This protein binds this small molecule.
Small molecule (SMILES): CC(=O)N[C@@H]1[C@@H](O[C@@H]2O[C@H](CO)[C@H](O)[C@H](O[C@]3(C(=O)O)C[C@H](O)[C@@H](NC(C)=O)[C@H]([C@H](O)[C@H](O)CO)O3)[C@H]2O)[C@H](O)[C@@H](CO[C@]2(C(=O)O)C[C@H](O)[C@@H](NC(C)=O)[C@H]([C@H](O)[C@H](O)CO)O2)O[C@H]1O

Binding-site contacts:
Ligand atom C1 contacts residue ARG77 of chain 10.C at 3.4 Å.
Ligand atom O6 contacts residue ASN93 of chain 10.C at 4.3 Å.
Ligand atom O4 contacts residue TYR72 of chain 10.C at 4.0 Å.
Ligand atom C1 contacts residue GLY78 of chain 10.C at 4.0 Å.
Ligand atom O1A contacts residue TYR72 of chain 10.C at 4.0 Å.
Ligand atom C4 contacts residue GLY78 of chain 10.C at 3.5 Å.
Ligand atom O4 contacts residue THR291 of chain 10.C at 3.9 Å.
Ligand atom C6 contacts residue ASN93 of chain 10.C at 3.9 Å.
Ligand atom C3 contacts residue HIS298 of chain 10.C at 4.0 Å.
Ligand atom C3 contacts residue GLY78 of chain 10.C at 3.8 Å.
Ligand atom C3 contacts residue ARG77 of chain 10.C at 4.3 Å.
Ligand atom O8 contacts residue TYR72 of chain 10.C at 4.0 Å.
Ligand atom O4 contacts residue ASN80 of chain 10.C at 4.4 Å.
Ligand atom O1B contacts residue TYR72 of chain 10.C at 4.2 Å.
Ligand atom O1A contacts residue GLY78 of chain 10.C at 3.1 Å (h-bond).
Ligand atom O1A contacts residue ARG77 of chain 10.C at 2.9 Å (salt-bridge).
Ligand atom C10 contacts residue TYR72 of chain 10.C at 4.0 Å (hydrophobic).
Ligand atom O1B contacts residue SER89 of chain 10.C at 4.4 Å.
Ligand atom C2 contacts residue GLY78 of chain 10.C at 4.0 Å.
Ligand atom O4 contacts residue ILE79 of chain 10.C at 3.9 Å.
Ligand atom O8 contacts residue ARG77 of chain 10.C at 3.5 Å (salt-bridge).
Ligand atom C11 contacts residue ASP85 of chain 10.D at 4.0 Å.
Ligand atom N5 contacts residue TYR72 of chain 10.C at 2.9 Å (h-bond).
Ligand atom C7 contacts residue TYR72 of chain 10.C at 4.3 Å (hydrophobic).
Ligand atom C8 contacts residue ARG77 of chain 10.C at 4.4 Å.
Ligand atom C4 contacts residue TYR72 of chain 10.C at 3.5 Å (hydrophobic).
Ligand atom O4 contacts residue HIS298 of chain 10.C at 3.1 Å (h-bond).
Ligand atom O10 contacts residue ASN293 of chain 10.C at 4.5 Å.
Ligand atom C1 contacts residue TYR72 of chain 10.C at 4.3 Å (hydrophobic).
Ligand atom C5 contacts residue TYR72 of chain 10.C at 3.5 Å (hydrophobic).
Ligand atom O1B contacts residue ARG77 of chain 10.C at 3.1 Å (salt-bridge).
Ligand atom O3 contacts residue GLY78 of chain 10.C at 3.5 Å.
Ligand atom O4 contacts residue GLY78 of chain 10.C at 3.4 Å.
Ligand atom C11 contacts residue TYR72 of chain 10.C at 4.2 Å (hydrophobic).
Ligand atom C3 contacts residue GLY78 of chain 10.C at 4.1 Å.
Ligand atom C4 contacts residue HIS298 of chain 10.C at 3.9 Å.
Ligand atom C6 contacts residue TYR72 of chain 10.C at 3.7 Å (hydrophobic).

Sequence of chain 10.D:
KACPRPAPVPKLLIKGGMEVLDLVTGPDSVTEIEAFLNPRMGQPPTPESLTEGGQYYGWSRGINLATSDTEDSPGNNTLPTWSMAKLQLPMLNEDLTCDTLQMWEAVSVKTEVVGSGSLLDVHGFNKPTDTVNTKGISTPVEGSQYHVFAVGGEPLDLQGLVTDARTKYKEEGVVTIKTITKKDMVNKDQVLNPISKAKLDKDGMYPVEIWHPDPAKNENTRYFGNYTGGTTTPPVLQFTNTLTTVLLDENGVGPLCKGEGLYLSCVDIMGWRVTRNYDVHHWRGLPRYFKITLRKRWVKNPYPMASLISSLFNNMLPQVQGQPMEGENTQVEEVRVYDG

Sequence of chain 10.C:
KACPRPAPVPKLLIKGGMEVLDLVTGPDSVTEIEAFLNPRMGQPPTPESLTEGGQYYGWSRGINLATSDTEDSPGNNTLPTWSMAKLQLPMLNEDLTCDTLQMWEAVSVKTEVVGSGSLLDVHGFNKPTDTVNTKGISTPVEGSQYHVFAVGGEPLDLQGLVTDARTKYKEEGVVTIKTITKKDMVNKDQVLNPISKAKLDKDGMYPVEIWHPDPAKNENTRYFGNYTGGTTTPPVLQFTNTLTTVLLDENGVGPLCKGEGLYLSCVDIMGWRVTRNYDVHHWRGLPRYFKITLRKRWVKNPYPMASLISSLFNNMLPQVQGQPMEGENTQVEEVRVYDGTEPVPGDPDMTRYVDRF